Binding-site contacts:
Ligand atom C5 contacts residue TYR193 of chain 1.A at 3.9 Å (hydrophobic).
Ligand atom O6A contacts residue ARG149 of chain 1.A at 2.9 Å (salt-bridge).
Ligand atom O3 contacts residue ARG89 of chain 1.A at 3.0 Å (salt-bridge).
Ligand atom C1 contacts residue ARG149 of chain 1.A at 3.6 Å.
Ligand atom O2 contacts residue ARG89 of chain 1.A at 3.6 Å.
Ligand atom O4 contacts residue GLU73 of chain 1.A at 3.2 Å (salt-bridge).
Ligand atom O6A contacts residue ASN210 of chain 1.A at 3.0 Å (h-bond).
Ligand atom O3 contacts residue GLU237 of chain 1.A at 4.0 Å.
Ligand atom O6B contacts residue ARG170 of chain 1.A at 2.9 Å (salt-bridge).
Ligand atom O3 contacts residue GLU73 of chain 1.A at 2.7 Å (salt-bridge).
Ligand atom C2 contacts residue GLU237 of chain 1.A at 3.2 Å.
Ligand atom C1 contacts residue SER214 of chain 1.A at 3.5 Å.
Ligand atom C6 contacts residue ARG170 of chain 1.A at 3.6 Å.
Ligand atom C3 contacts residue HIS35 of chain 1.A at 3.6 Å.
Ligand atom O1 contacts residue ARG149 of chain 1.A at 3.2 Å (salt-bridge).
Ligand atom O5 contacts residue ASN210 of chain 1.A at 3.2 Å (h-bond).
Ligand atom O3 contacts residue SER91 of chain 1.A at 3.7 Å.
Ligand atom O6B contacts residue MSE172 of chain 1.A at 3.5 Å.
Ligand atom O2 contacts residue HIS35 of chain 1.A at 2.9 Å (h-bond).
Ligand atom C2 contacts residue HIS35 of chain 1.A at 3.6 Å.
Ligand atom C6 contacts residue MSE172 of chain 1.A at 3.7 Å.
Ligand atom C1 contacts residue ASN210 of chain 1.A at 3.5 Å.
Ligand atom O1 contacts residue ASN210 of chain 1.A at 2.7 Å (h-bond).
Ligand atom O6A contacts residue TYR193 of chain 1.A at 3.8 Å.
Ligand atom C5 contacts residue ASN210 of chain 1.A at 3.9 Å.
Ligand atom O6A contacts residue ARG170 of chain 1.A at 2.7 Å (salt-bridge).
Ligand atom O2 contacts residue GLU237 of chain 1.A at 2.5 Å (salt-bridge).
Ligand atom C1 contacts residue HIS35 of chain 1.A at 3.9 Å.
Ligand atom O6B contacts residue TYR193 of chain 1.A at 3.4 Å.
Ligand atom C3 contacts residue ARG89 of chain 1.A at 4.0 Å.
Ligand atom O4 contacts residue THR34 of chain 1.A at 3.7 Å.
Ligand atom C6 contacts residue ARG149 of chain 1.A at 4.0 Å.
Ligand atom O1 contacts residue SER214 of chain 1.A at 3.3 Å (h-bond).
Ligand atom O5 contacts residue ARG149 of chain 1.A at 2.9 Å (salt-bridge).
Ligand atom O6A contacts residue MSE172 of chain 1.A at 3.5 Å.
Ligand atom C6 contacts residue ASN210 of chain 1.A at 3.9 Å.
Ligand atom C4 contacts residue GLU73 of chain 1.A at 3.9 Å.
Ligand atom C6 contacts residue TYR193 of chain 1.A at 3.6 Å (hydrophobic).
Ligand atom C3 contacts residue GLU73 of chain 1.A at 3.7 Å.
Ligand atom O1 contacts residue ASN211 of chain 1.A at 3.2 Å (h-bond).

Sequence of chain 1.A:
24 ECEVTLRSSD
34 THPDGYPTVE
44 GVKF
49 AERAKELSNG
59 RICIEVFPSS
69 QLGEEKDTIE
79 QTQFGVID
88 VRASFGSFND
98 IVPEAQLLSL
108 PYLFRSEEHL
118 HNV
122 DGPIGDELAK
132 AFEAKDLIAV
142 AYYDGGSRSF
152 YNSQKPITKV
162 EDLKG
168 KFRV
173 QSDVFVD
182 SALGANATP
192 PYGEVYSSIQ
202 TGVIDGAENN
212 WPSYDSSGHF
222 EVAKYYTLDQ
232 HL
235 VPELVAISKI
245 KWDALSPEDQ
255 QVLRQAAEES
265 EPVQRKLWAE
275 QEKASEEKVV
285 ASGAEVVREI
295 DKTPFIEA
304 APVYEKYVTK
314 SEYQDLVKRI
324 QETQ

A small-molecule ligand and the protein it binds are described below.
Small molecule (SMILES): O=C(O)[C@H]1O[C@@H](O)[C@H](O)[C@@H](O)[C@@H]1O